This protein binds this small molecule.
Small molecule (SMILES): CC(=O)N[C@@H]1[C@@H](O)[C@H](O[C@@H]2O[C@H](CO)[C@@H](O[C@@H]3O[C@H](CO)[C@@H](O)[C@H](O)[C@H]3NC(C)=O)[C@H](O)[C@H]2NC(C)=O)[C@@H](CO)O[C@H]1O

Binding-site contacts:
Ligand atom N2 contacts residue ASP101 of chain 1.A at 2.9 Å (salt-bridge).
Ligand atom C3 contacts residue ASP101 of chain 1.A at 3.6 Å.
Ligand atom C6 contacts residue TRP63 of chain 1.A at 3.6 Å (hydrophobic).
Ligand atom C7 contacts residue ALA107 of chain 1.A at 3.7 Å (hydrophobic).
Ligand atom O7 contacts residue ASN59 of chain 1.A at 2.9 Å (h-bond).
Ligand atom C6 contacts residue TRP62 of chain 1.A at 3.9 Å (hydrophobic).
Ligand atom O6 contacts residue ASP101 of chain 1.A at 2.5 Å (salt-bridge).
Ligand atom O6 contacts residue TRP62 of chain 1.A at 3.0 Å (h-bond).
Ligand atom O5 contacts residue TRP62 of chain 1.A at 4.0 Å.
Ligand atom C1 contacts residue ASP101 of chain 1.A at 3.5 Å.
Ligand atom O7 contacts residue TRP63 of chain 1.A at 3.2 Å.
Ligand atom C4 contacts residue TRP62 of chain 1.A at 3.9 Å (hydrophobic).
Ligand atom C3 contacts residue ALA107 of chain 1.A at 3.8 Å (hydrophobic).
Ligand atom O7 contacts residue ILE58 of chain 1.A at 3.7 Å.
Ligand atom O7 contacts residue TRP62 of chain 1.A at 3.6 Å.
Ligand atom C8 contacts residue LEU75 of chain 1.A at 3.9 Å (hydrophobic).
Ligand atom N2 contacts residue ALA107 of chain 1.A at 2.8 Å (h-bond).
Ligand atom O7 contacts residue ARG73 of chain 1.A at 3.9 Å.
Ligand atom O4 contacts residue ASP101 of chain 1.A at 3.3 Å (salt-bridge).
Ligand atom C5 contacts residue TRP62 of chain 1.A at 3.8 Å (hydrophobic).
Ligand atom C7 contacts residue ASN59 of chain 1.A at 3.9 Å.
Ligand atom C6 contacts residue ASN103 of chain 1.A at 3.6 Å.
Ligand atom C7 contacts residue ASP101 of chain 1.A at 3.9 Å.
Ligand atom O6 contacts residue TRP63 of chain 1.A at 3.4 Å.
Ligand atom O1 contacts residue ASN59 of chain 1.A at 3.4 Å.
Ligand atom C8 contacts residue ALA107 of chain 1.A at 3.7 Å (hydrophobic).
Ligand atom C8 contacts residue TRP108 of chain 1.A at 3.2 Å (hydrophobic).
Ligand atom O1 contacts residue ASP52 of chain 1.A at 3.9 Å.
Ligand atom C5 contacts residue ASP101 of chain 1.A at 3.6 Å.
Ligand atom C1 contacts residue TRP62 of chain 1.A at 3.8 Å (hydrophobic).
Ligand atom C1 contacts residue ALA107 of chain 1.A at 3.8 Å (hydrophobic).
Ligand atom O3 contacts residue ASN103 of chain 1.A at 3.8 Å.
Ligand atom C2 contacts residue ALA107 of chain 1.A at 3.6 Å (hydrophobic).
Ligand atom C6 contacts residue ASP101 of chain 1.A at 3.1 Å.
Ligand atom O6 contacts residue ASN103 of chain 1.A at 3.7 Å.
Ligand atom C8 contacts residue ARG73 of chain 1.A at 3.4 Å.
Ligand atom O3 contacts residue TRP63 of chain 1.A at 3.1 Å (h-bond).
Ligand atom C2 contacts residue ASP101 of chain 1.A at 3.5 Å.
Ligand atom C4 contacts residue ASP101 of chain 1.A at 3.7 Å.
Ligand atom C8 contacts residue GLN57 of chain 1.A at 3.8 Å.

Sequence of chain 1.A:
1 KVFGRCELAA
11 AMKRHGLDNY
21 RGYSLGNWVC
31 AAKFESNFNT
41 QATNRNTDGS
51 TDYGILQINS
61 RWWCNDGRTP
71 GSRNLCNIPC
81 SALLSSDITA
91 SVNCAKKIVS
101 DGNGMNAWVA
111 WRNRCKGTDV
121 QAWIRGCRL